The small molecule below binds the protein below.
Small molecule (SMILES): CC(C)C[C@H](NC(=O)[C@H](C)NC(=O)[C@@H]1CCCN1C(=O)[C@@H](N)CC(=O)O)C(=O)N[C@@H](CC1=CN=C2CC=CC=C12)C(=O)N[C@@H](CCC(N)=O)C(=O)N[C@@H](CS)C(=O)N[C@H](C(=O)N[C@@H](Cc1ccccc1)C(=O)N[C@@H](C)C(=O)N[C@@H](C)C(=O)N[C@@H](CCCN=C(N)N)C(=O)N[C@@H](Cc1ccc(O)cc1)C(=O)N[C@@H](CS)C(=O)N[C@@H](Cc1ccc(O)cc1)C(=O)N[C@@H](CCC(=O)O)C(=O)N[C@H](C=O)CCC(=O)O)C(C)C

Sequence of chain 1.E:
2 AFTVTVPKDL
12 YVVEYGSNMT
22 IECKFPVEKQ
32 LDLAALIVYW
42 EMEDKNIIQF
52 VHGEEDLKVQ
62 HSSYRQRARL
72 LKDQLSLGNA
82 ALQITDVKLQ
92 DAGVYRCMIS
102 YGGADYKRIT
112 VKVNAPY

Binding-site contacts:
Ligand atom CA contacts residue WHL1 of chain 1.O at 3.1 Å.
Ligand atom CZ contacts residue ILE49 of chain 1.E at 3.5 Å (hydrophobic).
Ligand atom CZ contacts residue GLU42 of chain 1.E at 3.0 Å.
Ligand atom CE2 contacts residue ILE49 of chain 1.E at 3.0 Å (hydrophobic).
Ligand atom CB contacts residue TYR40 of chain 1.E at 3.2 Å (hydrophobic).
Ligand atom CB contacts residue ASN47 of chain 1.E at 3.7 Å.
Ligand atom CD2 contacts residue MET99 of chain 1.E at 3.5 Å (hydrophobic).
Ligand atom NH2 contacts residue GLU42 of chain 1.E at 2.3 Å (salt-bridge).
Ligand atom CB contacts residue WHL1 of chain 1.O at 3.5 Å.
Ligand atom C contacts residue ASN47 of chain 1.E at 3.2 Å.
Ligand atom CG contacts residue MET99 of chain 1.E at 3.4 Å (hydrophobic).
Ligand atom CE3 contacts residue MET99 of chain 1.E at 3.5 Å (hydrophobic).
Ligand atom CD1 contacts residue MET99 of chain 1.E at 3.5 Å (hydrophobic).
Ligand atom CZ contacts residue ASN47 of chain 1.E at 3.4 Å.
Ligand atom CG contacts residue SER101 of chain 1.E at 3.5 Å.
Ligand atom CD contacts residue HIS62 of chain 1.E at 3.5 Å.
Ligand atom CD contacts residue ASP45 of chain 1.E at 3.3 Å.
Ligand atom NH1 contacts residue GLU44 of chain 1.E at 3.4 Å (salt-bridge).
Ligand atom SG contacts residue WHL1 of chain 1.O at 1.8 Å.
Ligand atom CG contacts residue TYR40 of chain 1.E at 3.2 Å (hydrophobic).
Ligand atom CB contacts residue WHL1 of chain 1.O at 3.0 Å.
Ligand atom CD1 contacts residue LYS59 of chain 1.E at 3.4 Å.
Ligand atom OE1 contacts residue HIS62 of chain 1.E at 3.2 Å (h-bond).
Ligand atom NH1 contacts residue GLU42 of chain 1.E at 3.0 Å (salt-bridge).
Ligand atom CD contacts residue ASN47 of chain 1.E at 3.6 Å.
Ligand atom CE1 contacts residue LYS59 of chain 1.E at 3.1 Å.
Ligand atom NH2 contacts residue ASN47 of chain 1.E at 3.3 Å (h-bond).
Ligand atom N contacts residue ASN47 of chain 1.E at 3.5 Å (h-bond).
Ligand atom N contacts residue TYR40 of chain 1.E at 3.7 Å.
Ligand atom CZ2 contacts residue MET99 of chain 1.E at 3.6 Å (hydrophobic).
Ligand atom CD2 contacts residue TYR40 of chain 1.E at 3.7 Å (hydrophobic).
Ligand atom CZ3 contacts residue MET99 of chain 1.E at 3.5 Å (hydrophobic).
Ligand atom CZ contacts residue TRP41 of chain 1.E at 3.2 Å (hydrophobic).
Ligand atom CA contacts residue TYR40 of chain 1.E at 3.6 Å (hydrophobic).
Ligand atom NH1 contacts residue ASP45 of chain 1.E at 3.6 Å.
Ligand atom NE contacts residue ASN47 of chain 1.E at 2.7 Å (h-bond).
Ligand atom CE2 contacts residue MET99 of chain 1.E at 3.6 Å (hydrophobic).
Ligand atom O contacts residue ASN47 of chain 1.E at 2.4 Å (h-bond).
Ligand atom CA contacts residue ASN47 of chain 1.E at 3.4 Å.
Ligand atom CH2 contacts residue MET99 of chain 1.E at 3.6 Å (hydrophobic).